This small molecule binds to this protein.
Small molecule (SMILES): CC(=O)N[C@H]1[C@H](O[C@H]2[C@H](O)[C@@H](NC(C)=O)CO[C@@H]2CO)O[C@H](CO)[C@@H](O)[C@@H]1O

Binding-site contacts:
Ligand atom C7 contacts residue ASN27 of chain 1.M at 2.9 Å.
Ligand atom C6 contacts residue GLN19 of chain 1.M at 4.3 Å.
Ligand atom C5 contacts residue GLN19 of chain 1.M at 4.4 Å.
Ligand atom C8 contacts residue LYS26 of chain 1.M at 3.8 Å.
Ligand atom O5 contacts residue GLN19 of chain 1.M at 3.6 Å (h-bond).
Ligand atom C2 contacts residue ASN27 of chain 1.M at 2.4 Å.
Ligand atom C4 contacts residue ASN27 of chain 1.M at 4.2 Å.
Ligand atom C1 contacts residue GLN19 of chain 1.M at 4.2 Å.
Ligand atom O5 contacts residue ASN27 of chain 1.M at 2.4 Å (h-bond).
Ligand atom N2 contacts residue ASN27 of chain 1.M at 2.9 Å (h-bond).
Ligand atom O7 contacts residue ASN27 of chain 1.M at 2.6 Å (h-bond).
Ligand atom C3 contacts residue ASN27 of chain 1.M at 3.8 Å.
Ligand atom O6 contacts residue GLN19 of chain 1.M at 4.0 Å.
Ligand atom C8 contacts residue ASN27 of chain 1.M at 4.2 Å.
Ligand atom C7 contacts residue LYS26 of chain 1.M at 4.4 Å.
Ligand atom C5 contacts residue ASN27 of chain 1.M at 3.7 Å.
Ligand atom C1 contacts residue ASN27 of chain 1.M at 1.4 Å.

Sequence of chain 1.M:
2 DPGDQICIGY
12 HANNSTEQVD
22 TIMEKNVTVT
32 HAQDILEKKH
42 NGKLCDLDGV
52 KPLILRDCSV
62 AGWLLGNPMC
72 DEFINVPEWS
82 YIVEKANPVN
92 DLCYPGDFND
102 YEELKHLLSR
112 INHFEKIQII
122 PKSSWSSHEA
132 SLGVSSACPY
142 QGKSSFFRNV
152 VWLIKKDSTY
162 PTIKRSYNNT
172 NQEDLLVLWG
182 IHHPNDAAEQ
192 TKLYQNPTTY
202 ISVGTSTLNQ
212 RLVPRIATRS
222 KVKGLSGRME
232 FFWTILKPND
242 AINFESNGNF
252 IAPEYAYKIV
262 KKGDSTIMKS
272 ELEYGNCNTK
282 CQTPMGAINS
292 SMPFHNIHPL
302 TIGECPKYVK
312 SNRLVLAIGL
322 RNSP